Sequence of chain 1.B:
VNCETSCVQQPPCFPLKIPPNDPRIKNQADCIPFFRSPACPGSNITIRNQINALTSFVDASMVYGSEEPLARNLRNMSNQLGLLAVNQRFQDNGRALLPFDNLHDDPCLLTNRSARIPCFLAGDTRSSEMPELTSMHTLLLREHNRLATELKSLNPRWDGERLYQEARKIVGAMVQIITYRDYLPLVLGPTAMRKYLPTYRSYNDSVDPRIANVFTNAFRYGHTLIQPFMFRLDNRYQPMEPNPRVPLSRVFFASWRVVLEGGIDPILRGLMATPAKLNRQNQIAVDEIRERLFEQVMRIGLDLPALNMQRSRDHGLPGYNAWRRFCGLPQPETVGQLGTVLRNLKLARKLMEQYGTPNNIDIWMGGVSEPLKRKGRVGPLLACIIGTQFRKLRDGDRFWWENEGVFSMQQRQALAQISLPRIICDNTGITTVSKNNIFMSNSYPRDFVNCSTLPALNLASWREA

Binding-site contacts:
Ligand atom C1 contacts residue ASN77 of chain 1.B at 1.4 Å.
Ligand atom C7 contacts residue ALA86 of chain 1.B at 4.2 Å (hydrophobic).
Ligand atom O7 contacts residue VAL87 of chain 1.B at 3.0 Å (h-bond).
Ligand atom C2 contacts residue ASN77 of chain 1.B at 2.4 Å.
Ligand atom O6 contacts residue LEU84 of chain 1.B at 3.9 Å.
Ligand atom N2 contacts residue ASN77 of chain 1.B at 2.9 Å (h-bond).
Ligand atom C8 contacts residue GLN89 of chain 1.B at 3.6 Å.
Ligand atom C1 contacts residue ASN80 of chain 1.B at 3.6 Å.
Ligand atom C3 contacts residue GLN89 of chain 1.B at 4.3 Å.
Ligand atom C7 contacts residue GLN89 of chain 1.B at 3.3 Å.
Ligand atom C3 contacts residue ASN77 of chain 1.B at 3.8 Å.
Ligand atom O5 contacts residue LEU84 of chain 1.B at 4.0 Å.
Ligand atom O5 contacts residue ASN80 of chain 1.B at 3.1 Å (h-bond).
Ligand atom C2 contacts residue GLN89 of chain 1.B at 4.3 Å.
Ligand atom C8 contacts residue VAL87 of chain 1.B at 4.2 Å (hydrophobic).
Ligand atom C4 contacts residue ASN77 of chain 1.B at 4.2 Å.
Ligand atom C8 contacts residue ASN77 of chain 1.B at 4.5 Å.
Ligand atom C7 contacts residue VAL87 of chain 1.B at 4.0 Å (hydrophobic).
Ligand atom O7 contacts residue ALA86 of chain 1.B at 3.4 Å.
Ligand atom C6 contacts residue LEU82 of chain 1.B at 4.5 Å (hydrophobic).
Ligand atom O3 contacts residue GLN89 of chain 1.B at 3.2 Å (h-bond).
Ligand atom C8 contacts residue ALA86 of chain 1.B at 3.9 Å (hydrophobic).
Ligand atom O5 contacts residue ASN77 of chain 1.B at 2.4 Å (h-bond).
Ligand atom C7 contacts residue ASN77 of chain 1.B at 3.3 Å.
Ligand atom C5 contacts residue ASN77 of chain 1.B at 3.7 Å.
Ligand atom N2 contacts residue GLN89 of chain 1.B at 3.8 Å.
Ligand atom C5 contacts residue ASN80 of chain 1.B at 3.5 Å.
Ligand atom C6 contacts residue ASN80 of chain 1.B at 3.7 Å.
Ligand atom O7 contacts residue ASN77 of chain 1.B at 3.4 Å (h-bond).
Ligand atom O7 contacts residue GLN89 of chain 1.B at 3.4 Å (h-bond).

This protein binds this small molecule.
Small molecule (SMILES): CC(=O)N[C@@H]1[C@@H](O)[C@H](O)[C@@H](CO)O[C@H]1O